Binding-site contacts:
Ligand atom O4 contacts residue PHE176 of chain 1.A at 3.7 Å.
Ligand atom O5 contacts residue PHE176 of chain 1.A at 4.1 Å.
Ligand atom C3 contacts residue ASN177 of chain 1.A at 4.0 Å.
Ligand atom O2 contacts residue ASP252 of chain 1.A at 3.5 Å (salt-bridge).
Ligand atom C3 contacts residue HIS251 of chain 1.A at 4.0 Å.
Ligand atom O3 contacts residue ASP25 of chain 1.A at 3.9 Å.
Ligand atom O1 contacts residue PHE176 of chain 1.A at 3.5 Å.
Ligand atom O5 contacts residue GLU175 of chain 1.A at 2.7 Å (salt-bridge).
Ligand atom C2 contacts residue CA1 of chain 1.C at 3.8 Å.
Ligand atom C5 contacts residue GLU175 of chain 1.A at 3.4 Å.
Ligand atom C5 contacts residue MET161 of chain 1.A at 3.6 Å (hydrophobic).
Ligand atom O1 contacts residue ASN50 of chain 1.A at 2.6 Å (h-bond).
Ligand atom O3 contacts residue ASP252 of chain 1.A at 2.8 Å (salt-bridge).
Ligand atom C3 contacts residue ASP252 of chain 1.A at 3.4 Å.
Ligand atom O3 contacts residue THR135 of chain 1.A at 3.1 Å (h-bond).
Ligand atom O5 contacts residue LEU200 of chain 1.A at 3.9 Å.
Ligand atom C5 contacts residue ASN169 of chain 1.A at 3.8 Å.
Ligand atom C2 contacts residue ASN50 of chain 1.A at 4.1 Å.
Ligand atom O4 contacts residue GLU175 of chain 1.A at 4.0 Å.
Ligand atom O5 contacts residue MET161 of chain 1.A at 4.2 Å.
Ligand atom C1 contacts residue ASN50 of chain 1.A at 3.7 Å.
Ligand atom C5 contacts residue HIS251 of chain 1.A at 3.6 Å.
Ligand atom O2 contacts residue ASP26 of chain 1.A at 3.4 Å (salt-bridge).
Ligand atom C1 contacts residue PHE176 of chain 1.A at 4.2 Å (hydrophobic).
Ligand atom C2 contacts residue ASP25 of chain 1.A at 3.4 Å.
Ligand atom O2 contacts residue ASP25 of chain 1.A at 2.8 Å (salt-bridge).
Ligand atom O2 contacts residue ASN50 of chain 1.A at 2.9 Å (h-bond).
Ligand atom O3 contacts residue CA1 of chain 1.C at 2.7 Å.
Ligand atom O2 contacts residue CA1 of chain 1.C at 2.7 Å.
Ligand atom O3 contacts residue ASN177 of chain 1.A at 3.0 Å (h-bond).
Ligand atom C2 contacts residue HIS251 of chain 1.A at 4.2 Å.
Ligand atom C4 contacts residue ASN177 of chain 1.A at 3.8 Å.
Ligand atom C3 contacts residue ASP25 of chain 1.A at 3.4 Å.
Ligand atom C4 contacts residue GLU175 of chain 1.A at 3.4 Å.
Ligand atom O4 contacts residue ASN177 of chain 1.A at 4.2 Å.
Ligand atom C3 contacts residue CA1 of chain 1.C at 3.8 Å.
Ligand atom C4 contacts residue MET161 of chain 1.A at 3.8 Å (hydrophobic).
Ligand atom O3 contacts residue MET161 of chain 1.A at 3.6 Å.
Ligand atom O5 contacts residue ASN169 of chain 1.A at 2.7 Å (h-bond).
Ligand atom C3 contacts residue MET161 of chain 1.A at 3.8 Å (hydrophobic).

Sequence of chain 1.A:
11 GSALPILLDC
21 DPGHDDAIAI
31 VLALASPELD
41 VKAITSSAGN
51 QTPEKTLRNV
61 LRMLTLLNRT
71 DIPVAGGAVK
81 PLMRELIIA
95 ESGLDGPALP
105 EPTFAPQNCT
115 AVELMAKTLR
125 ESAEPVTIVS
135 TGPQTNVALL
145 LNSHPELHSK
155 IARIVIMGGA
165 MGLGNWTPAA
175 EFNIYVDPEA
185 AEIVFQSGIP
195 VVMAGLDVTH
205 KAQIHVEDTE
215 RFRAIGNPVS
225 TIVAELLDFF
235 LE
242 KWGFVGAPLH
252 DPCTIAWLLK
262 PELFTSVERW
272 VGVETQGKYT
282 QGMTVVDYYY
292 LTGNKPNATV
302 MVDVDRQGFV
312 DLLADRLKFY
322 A

A protein and the small-molecule ligand that binds it are described below.
Small molecule (SMILES): OC[C@H]1O[C@H](O)[C@H](O)[C@@H]1O